Sequence of chain 1.A:
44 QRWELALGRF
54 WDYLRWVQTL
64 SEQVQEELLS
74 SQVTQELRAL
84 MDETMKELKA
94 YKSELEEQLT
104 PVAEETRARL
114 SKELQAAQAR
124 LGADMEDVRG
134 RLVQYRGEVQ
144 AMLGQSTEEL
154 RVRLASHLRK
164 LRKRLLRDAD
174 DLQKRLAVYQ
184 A

Binding-site contacts:
Ligand atom C8 contacts residue ALA172 of chain 1.A at 4.0 Å (hydrophobic).
Ligand atom C11 contacts residue GLY51 of chain 1.A at 4.4 Å.
Ligand atom C9 contacts residue LEU169 of chain 1.A at 3.9 Å (hydrophobic).
Ligand atom N2 contacts residue GLN176 of chain 1.A at 4.1 Å.
Ligand atom C3 contacts residue ASP173 of chain 1.A at 3.4 Å.
Ligand atom C6 contacts residue LEU169 of chain 1.A at 3.9 Å (hydrophobic).
Ligand atom C5 contacts residue GLN176 of chain 1.A at 4.0 Å.
Ligand atom C9 contacts residue ALA172 of chain 1.A at 4.4 Å (hydrophobic).
Ligand atom C8 contacts residue LEU50 of chain 1.A at 4.3 Å (hydrophobic).
Ligand atom C9 contacts residue LEU50 of chain 1.A at 3.6 Å (hydrophobic).
Ligand atom C11 contacts residue LEU50 of chain 1.A at 4.1 Å (hydrophobic).
Ligand atom CL1 contacts residue LEU169 of chain 1.A at 3.5 Å.
Ligand atom CL1 contacts residue TRP54 of chain 1.A at 3.5 Å.
Ligand atom CL1 contacts residue ALA172 of chain 1.A at 3.9 Å.
Ligand atom C1 contacts residue ASP173 of chain 1.A at 4.1 Å.
Ligand atom C8 contacts residue GLN176 of chain 1.A at 3.8 Å.
Ligand atom C4 contacts residue GLU47 of chain 1.A at 3.7 Å.
Ligand atom C3 contacts residue GLN176 of chain 1.A at 3.6 Å.
Ligand atom C8 contacts residue TRP46 of chain 1.A at 3.7 Å (hydrophobic).
Ligand atom C10 contacts residue GLY51 of chain 1.A at 4.0 Å.
Ligand atom N1 contacts residue GLN176 of chain 1.A at 4.2 Å.
Ligand atom C6 contacts residue ALA172 of chain 1.A at 3.9 Å (hydrophobic).
Ligand atom C1 contacts residue GLN176 of chain 1.A at 4.3 Å.
Ligand atom CL1 contacts residue LEU50 of chain 1.A at 3.9 Å.
Ligand atom C8 contacts residue GLU47 of chain 1.A at 4.1 Å.
Ligand atom C6 contacts residue ASP173 of chain 1.A at 4.4 Å.
Ligand atom C4 contacts residue GLN176 of chain 1.A at 3.6 Å.
Ligand atom C2 contacts residue LEU50 of chain 1.A at 4.2 Å (hydrophobic).
Ligand atom C5 contacts residue ASP173 of chain 1.A at 3.9 Å.
Ligand atom N1 contacts residue ASP173 of chain 1.A at 2.9 Å (salt-bridge).
Ligand atom C11 contacts residue TRP54 of chain 1.A at 3.5 Å (hydrophobic).
Ligand atom C6 contacts residue LEU50 of chain 1.A at 3.7 Å (hydrophobic).
Ligand atom C10 contacts residue TRP54 of chain 1.A at 4.4 Å (hydrophobic).
Ligand atom C3 contacts residue ALA172 of chain 1.A at 3.8 Å (hydrophobic).
Ligand atom C9 contacts residue TRP54 of chain 1.A at 4.2 Å (hydrophobic).

A small-molecule ligand and the protein it binds are described below.
Small molecule (SMILES): [H]/N=C(/N)C1(c2cccc(Cl)c2)CCC1